Sequence of chain 1.J:
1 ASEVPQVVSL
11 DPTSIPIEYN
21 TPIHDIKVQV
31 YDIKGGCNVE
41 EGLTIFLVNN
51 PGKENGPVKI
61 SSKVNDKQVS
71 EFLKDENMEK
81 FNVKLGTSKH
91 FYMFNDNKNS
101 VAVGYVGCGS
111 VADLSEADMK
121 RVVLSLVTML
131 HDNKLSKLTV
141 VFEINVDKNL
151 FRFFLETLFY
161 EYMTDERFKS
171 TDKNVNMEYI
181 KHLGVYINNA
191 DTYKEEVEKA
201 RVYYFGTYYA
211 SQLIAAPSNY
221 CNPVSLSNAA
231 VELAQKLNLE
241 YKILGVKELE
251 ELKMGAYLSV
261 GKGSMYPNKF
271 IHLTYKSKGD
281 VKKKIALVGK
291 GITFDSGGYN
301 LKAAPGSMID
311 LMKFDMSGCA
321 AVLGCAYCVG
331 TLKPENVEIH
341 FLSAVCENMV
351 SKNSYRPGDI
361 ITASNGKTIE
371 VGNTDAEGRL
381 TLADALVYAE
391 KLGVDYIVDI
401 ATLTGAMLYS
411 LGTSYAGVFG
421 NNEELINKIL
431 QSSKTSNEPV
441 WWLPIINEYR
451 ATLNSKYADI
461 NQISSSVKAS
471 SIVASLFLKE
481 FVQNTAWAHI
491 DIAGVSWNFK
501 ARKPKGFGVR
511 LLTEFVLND

Sequence of chain 1.I:
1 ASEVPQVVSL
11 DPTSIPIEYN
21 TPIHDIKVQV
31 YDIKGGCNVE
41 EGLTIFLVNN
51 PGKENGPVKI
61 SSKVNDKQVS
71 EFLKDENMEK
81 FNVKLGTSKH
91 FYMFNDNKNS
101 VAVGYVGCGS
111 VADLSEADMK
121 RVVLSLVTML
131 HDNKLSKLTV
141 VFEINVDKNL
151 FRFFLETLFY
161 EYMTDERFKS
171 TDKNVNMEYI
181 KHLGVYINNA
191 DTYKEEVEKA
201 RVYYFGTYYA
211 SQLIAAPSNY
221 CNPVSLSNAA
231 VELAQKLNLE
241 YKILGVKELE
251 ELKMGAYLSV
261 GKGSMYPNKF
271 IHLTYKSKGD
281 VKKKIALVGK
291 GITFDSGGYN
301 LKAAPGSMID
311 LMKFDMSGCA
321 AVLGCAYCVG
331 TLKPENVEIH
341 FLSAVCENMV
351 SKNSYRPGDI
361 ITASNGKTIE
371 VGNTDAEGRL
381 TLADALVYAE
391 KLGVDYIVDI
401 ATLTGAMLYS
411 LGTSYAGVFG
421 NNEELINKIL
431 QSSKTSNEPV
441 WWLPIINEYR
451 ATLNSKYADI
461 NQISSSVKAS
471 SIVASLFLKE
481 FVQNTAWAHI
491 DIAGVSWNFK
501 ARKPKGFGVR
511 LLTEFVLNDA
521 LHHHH

This protein binds this small molecule.
Small molecule (SMILES): O=C(CNc1ccccc1)N[C@@H](C(=O)NO)c1ccc(-c2cc(F)c(F)c(F)c2)cc1

Binding-site contacts:
Ligand atom F24 contacts residue LEU408 of chain 1.J at 3.2 Å.
Ligand atom C17 contacts residue GLY405 of chain 1.J at 3.5 Å.
Ligand atom C25 contacts residue LEU408 of chain 1.J at 3.2 Å (hydrophobic).
Ligand atom C22 contacts residue MET308 of chain 1.J at 3.3 Å (hydrophobic).
Ligand atom C25 contacts residue MET308 of chain 1.J at 3.1 Å (hydrophobic).
Ligand atom O15 contacts residue CO31 of chain 1.PC at 3.4 Å (h-bond).
Ligand atom F26 contacts residue PHE499 of chain 1.J at 2.8 Å.
Ligand atom O16 contacts residue ASP375 of chain 1.J at 2.7 Å (salt-bridge).
Ligand atom F24 contacts residue MET308 of chain 1.J at 3.1 Å.
Ligand atom F26 contacts residue LEU408 of chain 1.J at 3.4 Å.
Ligand atom C23 contacts residue LEU408 of chain 1.J at 3.0 Å (hydrophobic).
Ligand atom N14 contacts residue LEU403 of chain 1.J at 3.4 Å (h-bond).
Ligand atom C27 contacts residue ALA493 of chain 1.J at 3.4 Å (hydrophobic).
Ligand atom C13 contacts residue ASP375 of chain 1.J at 3.3 Å.
Ligand atom F28 contacts residue PHE499 of chain 1.J at 3.2 Å.
Ligand atom O01 contacts residue THR404 of chain 1.J at 3.3 Å.
Ligand atom O15 contacts residue ASP295 of chain 1.J at 2.8 Å (salt-bridge).
Ligand atom C13 contacts residue ZN1 of chain 1.RC at 2.8 Å.
Ligand atom N14 contacts residue ZN1 of chain 1.QC at 2.8 Å.
Ligand atom C31 contacts residue GLY405 of chain 1.J at 3.5 Å.
Ligand atom C08 contacts residue GLY405 of chain 1.J at 3.5 Å.
Ligand atom C23 contacts residue MET308 of chain 1.J at 2.9 Å (hydrophobic).
Ligand atom N14 contacts residue LYS290 of chain 1.J at 3.5 Å (salt-bridge).
Ligand atom O16 contacts residue ASP295 of chain 1.J at 3.3 Å (salt-bridge).
Ligand atom N14 contacts residue ASP375 of chain 1.J at 3.4 Å (salt-bridge).
Ligand atom C22 contacts residue LEU408 of chain 1.J at 3.5 Å (hydrophobic).
Ligand atom O15 contacts residue GLU377 of chain 1.J at 2.6 Å (salt-bridge).
Ligand atom C29 contacts residue ALA493 of chain 1.J at 3.5 Å (hydrophobic).
Ligand atom C12 contacts residue LEU403 of chain 1.J at 3.5 Å (hydrophobic).
Ligand atom N14 contacts residue CO31 of chain 1.PC at 2.8 Å (h-bond).
Ligand atom C02 contacts residue GLY405 of chain 1.J at 3.5 Å.
Ligand atom O15 contacts residue ZN1 of chain 1.RC at 2.0 Å.
Ligand atom N14 contacts residue ZN1 of chain 1.RC at 2.8 Å.
Ligand atom O01 contacts residue GLY405 of chain 1.J at 2.4 Å (h-bond).
Ligand atom O15 contacts residue ASP375 of chain 1.J at 3.0 Å (salt-bridge).
Ligand atom O15 contacts residue ZN1 of chain 1.QC at 1.9 Å.
Ligand atom O15 contacts residue LYS290 of chain 1.J at 3.1 Å (salt-bridge).
Ligand atom F28 contacts residue ALA493 of chain 1.J at 3.2 Å.
Ligand atom O16 contacts residue ZN1 of chain 1.RC at 2.1 Å.
Ligand atom O16 contacts residue LYS302 of chain 1.J at 2.8 Å (salt-bridge).